A protein and the small-molecule ligand that binds it are described below.
Small molecule (SMILES): CC[C@H](C)[C@H](N)C(=O)N[C@@H](CO)C(=O)N[C@@H](CCC(=O)O)C(=O)N[C@H](C=O)C(C)C

Binding-site contacts:
Ligand atom CG1 contacts residue GLN3 of chain 4.E at 3.0 Å.
Ligand atom CA contacts residue GLN3 of chain 4.E at 4.3 Å.
Ligand atom N contacts residue VAL4 of chain 4.E at 4.1 Å.
Ligand atom N contacts residue ALA2 of chain 4.E at 2.8 Å (h-bond).
Ligand atom N contacts residue GLN3 of chain 4.E at 4.5 Å.
Ligand atom CA contacts residue VAL4 of chain 4.E at 4.0 Å (hydrophobic).
Ligand atom CG2 contacts residue GLN3 of chain 4.E at 3.9 Å.
Ligand atom CB contacts residue VAL4 of chain 4.E at 4.0 Å (hydrophobic).
Ligand atom OE2 contacts residue VAL4 of chain 4.E at 3.6 Å.
Ligand atom O contacts residue GLN3 of chain 4.E at 3.0 Å (h-bond).
Ligand atom CG2 contacts residue ALA2 of chain 4.E at 4.3 Å (hydrophobic).
Ligand atom CB contacts residue VAL4 of chain 4.E at 4.2 Å (hydrophobic).
Ligand atom N contacts residue ALA2 of chain 4.E at 4.3 Å.
Ligand atom CG2 contacts residue VAL4 of chain 4.E at 3.4 Å (hydrophobic).
Ligand atom C contacts residue GLN3 of chain 4.E at 3.8 Å.
Ligand atom CB contacts residue GLN3 of chain 4.E at 3.6 Å.
Ligand atom CG2 contacts residue SER5 of chain 4.E at 3.2 Å.
Ligand atom CA contacts residue ALA2 of chain 4.E at 3.4 Å (hydrophobic).
Ligand atom OG contacts residue GLN3 of chain 4.E at 3.3 Å (h-bond).
Ligand atom OE1 contacts residue VAL4 of chain 4.E at 3.3 Å (h-bond).
Ligand atom CB contacts residue ALA2 of chain 4.E at 4.0 Å (hydrophobic).
Ligand atom N contacts residue VAL4 of chain 4.E at 3.0 Å (h-bond).
Ligand atom O contacts residue VAL4 of chain 4.E at 4.4 Å.
Ligand atom C contacts residue VAL4 of chain 4.E at 3.5 Å (hydrophobic).
Ligand atom CA contacts residue ALA2 of chain 4.E at 3.8 Å (hydrophobic).
Ligand atom CB contacts residue ALA2 of chain 4.E at 3.5 Å (hydrophobic).
Ligand atom CA contacts residue VAL4 of chain 4.E at 3.5 Å (hydrophobic).
Ligand atom C contacts residue VAL4 of chain 4.E at 4.5 Å (hydrophobic).
Ligand atom CB contacts residue GLN3 of chain 4.E at 4.1 Å.
Ligand atom C contacts residue ALA2 of chain 4.E at 3.6 Å (hydrophobic).
Ligand atom C contacts residue VAL4 of chain 4.E at 4.4 Å (hydrophobic).
Ligand atom O contacts residue VAL4 of chain 4.E at 4.2 Å.
Ligand atom C contacts residue ALA2 of chain 4.E at 4.2 Å (hydrophobic).
Ligand atom CD contacts residue VAL4 of chain 4.E at 3.8 Å (hydrophobic).

Sequence of chain 4.E:
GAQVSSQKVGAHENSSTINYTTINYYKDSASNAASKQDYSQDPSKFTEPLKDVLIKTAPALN